Sequence of chain 1.A:
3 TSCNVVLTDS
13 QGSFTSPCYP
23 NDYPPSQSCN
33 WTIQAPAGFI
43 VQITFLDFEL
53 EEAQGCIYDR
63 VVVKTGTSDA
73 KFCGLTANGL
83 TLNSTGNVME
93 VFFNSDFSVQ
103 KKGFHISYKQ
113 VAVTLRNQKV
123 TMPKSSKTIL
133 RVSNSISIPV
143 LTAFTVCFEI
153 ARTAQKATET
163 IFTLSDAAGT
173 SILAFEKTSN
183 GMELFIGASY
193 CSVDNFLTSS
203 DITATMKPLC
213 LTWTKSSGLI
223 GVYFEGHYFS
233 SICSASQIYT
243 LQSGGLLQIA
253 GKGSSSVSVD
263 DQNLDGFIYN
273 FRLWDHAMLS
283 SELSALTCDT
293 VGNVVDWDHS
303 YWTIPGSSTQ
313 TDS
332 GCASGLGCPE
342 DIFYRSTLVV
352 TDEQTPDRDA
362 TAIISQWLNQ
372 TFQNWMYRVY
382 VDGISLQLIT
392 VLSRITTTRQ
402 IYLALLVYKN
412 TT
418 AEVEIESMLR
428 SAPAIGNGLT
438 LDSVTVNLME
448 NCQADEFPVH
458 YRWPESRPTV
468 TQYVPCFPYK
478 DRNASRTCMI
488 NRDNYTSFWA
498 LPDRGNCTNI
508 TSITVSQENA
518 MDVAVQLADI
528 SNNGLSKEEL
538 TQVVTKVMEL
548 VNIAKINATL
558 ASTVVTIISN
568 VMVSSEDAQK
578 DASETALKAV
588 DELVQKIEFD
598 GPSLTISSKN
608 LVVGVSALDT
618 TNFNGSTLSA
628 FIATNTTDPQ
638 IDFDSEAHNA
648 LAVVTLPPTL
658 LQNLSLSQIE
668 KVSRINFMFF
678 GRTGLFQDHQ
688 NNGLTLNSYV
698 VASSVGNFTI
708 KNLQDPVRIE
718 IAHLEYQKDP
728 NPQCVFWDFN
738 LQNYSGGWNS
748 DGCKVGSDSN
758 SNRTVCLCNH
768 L

A protein and the small-molecule ligand that binds it are described below.
Small molecule (SMILES): CC(=O)N[C@@H]1[C@@H](O)[C@H](O)[C@@H](CO)O[C@H]1O

Binding-site contacts:
Ligand atom C3 contacts residue ASN506 of chain 1.A at 3.9 Å.
Ligand atom C7 contacts residue ASN506 of chain 1.A at 4.2 Å.
Ligand atom C4 contacts residue ASN506 of chain 1.A at 4.2 Å.
Ligand atom C5 contacts residue ASN506 of chain 1.A at 3.7 Å.
Ligand atom C1 contacts residue ASN506 of chain 1.A at 1.5 Å.
Ligand atom C2 contacts residue ASN506 of chain 1.A at 2.6 Å.
Ligand atom O5 contacts residue ASN506 of chain 1.A at 2.4 Å (h-bond).
Ligand atom N2 contacts residue ASN506 of chain 1.A at 3.1 Å (h-bond).